Binding-site contacts:
Ligand atom C1 contacts residue ASN201 of chain 1.D at 1.4 Å.
Ligand atom C4 contacts residue ASN201 of chain 1.D at 4.2 Å.
Ligand atom C8 contacts residue ASN201 of chain 1.D at 4.3 Å.
Ligand atom C5 contacts residue ASN201 of chain 1.D at 3.7 Å.
Ligand atom N2 contacts residue ASN201 of chain 1.D at 2.9 Å (h-bond).
Ligand atom C7 contacts residue ASN201 of chain 1.D at 3.2 Å.
Ligand atom C3 contacts residue ASN201 of chain 1.D at 3.8 Å.
Ligand atom C2 contacts residue ASN201 of chain 1.D at 2.5 Å.
Ligand atom O7 contacts residue ASN201 of chain 1.D at 3.0 Å (h-bond).
Ligand atom O5 contacts residue ASN201 of chain 1.D at 2.4 Å (h-bond).

Sequence of chain 1.D:
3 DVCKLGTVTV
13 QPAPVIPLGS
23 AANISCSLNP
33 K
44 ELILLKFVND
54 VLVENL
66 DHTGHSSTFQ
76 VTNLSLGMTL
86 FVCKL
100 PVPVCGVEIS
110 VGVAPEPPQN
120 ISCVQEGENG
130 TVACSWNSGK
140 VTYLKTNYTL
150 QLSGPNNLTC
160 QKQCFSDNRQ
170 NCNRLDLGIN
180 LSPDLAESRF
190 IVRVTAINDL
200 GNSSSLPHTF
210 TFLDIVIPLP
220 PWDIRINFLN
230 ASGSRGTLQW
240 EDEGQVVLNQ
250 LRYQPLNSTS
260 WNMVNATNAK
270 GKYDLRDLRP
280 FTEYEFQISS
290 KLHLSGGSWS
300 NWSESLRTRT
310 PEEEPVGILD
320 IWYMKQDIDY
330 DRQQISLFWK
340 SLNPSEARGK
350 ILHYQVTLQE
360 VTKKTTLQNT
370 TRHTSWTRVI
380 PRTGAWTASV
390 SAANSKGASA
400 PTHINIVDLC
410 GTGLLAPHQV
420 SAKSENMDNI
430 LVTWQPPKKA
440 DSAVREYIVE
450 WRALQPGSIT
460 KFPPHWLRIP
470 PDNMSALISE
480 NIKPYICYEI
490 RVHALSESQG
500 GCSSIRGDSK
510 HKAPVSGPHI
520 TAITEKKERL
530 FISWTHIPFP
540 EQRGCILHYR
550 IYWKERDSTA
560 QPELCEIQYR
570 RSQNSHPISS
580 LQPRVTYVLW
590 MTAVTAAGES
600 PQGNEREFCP

A protein and the small-molecule ligand that binds it are described below.
Small molecule (SMILES): CC(=O)N[C@@H]1[C@@H](O)[C@H](O)[C@@H](CO)O[C@H]1O